Sequence of chain 1.A:
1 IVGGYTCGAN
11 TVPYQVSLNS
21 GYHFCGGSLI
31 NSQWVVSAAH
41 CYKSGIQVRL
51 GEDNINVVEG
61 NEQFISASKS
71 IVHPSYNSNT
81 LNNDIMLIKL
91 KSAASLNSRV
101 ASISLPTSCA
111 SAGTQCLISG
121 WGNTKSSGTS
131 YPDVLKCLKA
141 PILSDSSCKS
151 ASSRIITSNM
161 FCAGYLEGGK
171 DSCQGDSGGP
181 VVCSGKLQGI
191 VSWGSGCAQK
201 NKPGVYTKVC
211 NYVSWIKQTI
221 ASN

Binding-site contacts:
Ligand atom N12 contacts residue GLY194 of chain 1.A at 3.6 Å (h-bond).
Ligand atom C25 contacts residue TRP193 of chain 1.A at 3.8 Å (hydrophobic).
Ligand atom N28 contacts residue GLY196 of chain 1.A at 2.9 Å (h-bond).
Ligand atom O17 contacts residue CYS197 of chain 1.A at 3.8 Å.
Ligand atom O20 contacts residue SER195 of chain 1.A at 3.9 Å.
Ligand atom C21 contacts residue CYS173 of chain 1.A at 3.8 Å (hydrophobic).
Ligand atom N28 contacts residue GLY194 of chain 1.A at 3.7 Å.
Ligand atom N9 contacts residue GLY194 of chain 1.A at 2.9 Å (h-bond).
Ligand atom C27 contacts residue SER172 of chain 1.A at 3.2 Å.
Ligand atom C24 contacts residue TRP193 of chain 1.A at 3.5 Å (hydrophobic).
Ligand atom C26 contacts residue CYS197 of chain 1.A at 3.8 Å (hydrophobic).
Ligand atom C23 contacts residue TRP193 of chain 1.A at 3.6 Å (hydrophobic).
Ligand atom N29 contacts residue ASP171 of chain 1.A at 2.8 Å (salt-bridge).
Ligand atom O20 contacts residue GLY194 of chain 1.A at 3.7 Å.
Ligand atom C11 contacts residue GLY194 of chain 1.A at 3.2 Å.
Ligand atom N28 contacts residue ASP171 of chain 1.A at 2.7 Å (salt-bridge).
Ligand atom N29 contacts residue TRP193 of chain 1.A at 3.9 Å.
Ligand atom C26 contacts residue CYS173 of chain 1.A at 3.8 Å (hydrophobic).
Ligand atom C27 contacts residue TRP193 of chain 1.A at 3.9 Å (hydrophobic).
Ligand atom N9 contacts residue SER195 of chain 1.A at 3.7 Å.
Ligand atom C27 contacts residue ASP171 of chain 1.A at 3.5 Å.
Ligand atom C16 contacts residue SO41 of chain 1.B at 3.5 Å.
Ligand atom N29 contacts residue SER172 of chain 1.A at 2.8 Å (h-bond).
Ligand atom C21 contacts residue GLN174 of chain 1.A at 3.6 Å.
Ligand atom N29 contacts residue GLY204 of chain 1.A at 3.4 Å.
Ligand atom C27 contacts residue GLY194 of chain 1.A at 3.9 Å.
Ligand atom C24 contacts residue SER172 of chain 1.A at 3.9 Å.
Ligand atom C30 contacts residue SO41 of chain 1.B at 3.6 Å.
Ligand atom O20 contacts residue GLY196 of chain 1.A at 2.8 Å (h-bond).
Ligand atom C10 contacts residue GLY194 of chain 1.A at 3.0 Å.
Ligand atom C30 contacts residue GLN174 of chain 1.A at 3.4 Å.
Ligand atom C11 contacts residue GLY196 of chain 1.A at 3.6 Å.
Ligand atom C23 contacts residue SER192 of chain 1.A at 3.7 Å.
Ligand atom C22 contacts residue SO41 of chain 1.B at 3.7 Å.
Ligand atom C22 contacts residue SER177 of chain 1.A at 3.7 Å.
Ligand atom C23 contacts residue SER177 of chain 1.A at 3.7 Å.
Ligand atom C26 contacts residue GLY196 of chain 1.A at 3.6 Å.
Ligand atom N28 contacts residue SER172 of chain 1.A at 3.5 Å (h-bond).
Ligand atom C25 contacts residue GLY194 of chain 1.A at 3.8 Å.
Ligand atom C25 contacts residue SER172 of chain 1.A at 3.7 Å.

A small-molecule ligand and the protein it binds are described below.
Small molecule (SMILES): COC(=O)[C@H](Cc1cccc(C(=N)N)c1)NC(=O)CNS(=O)(=O)c1ccc(C)cc1